Binding-site contacts:
Ligand atom C58 contacts residue TYR170 of chain 1.K at 3.3 Å (hydrophobic).
Ligand atom C16 contacts residue VAL128 of chain 1.L at 3.6 Å (hydrophobic).
Ligand atom C51 contacts residue THR1 of chain 1.K at 1.5 Å.
Ligand atom C47 contacts residue THR1 of chain 1.K at 1.4 Å.
Ligand atom N41 contacts residue GLY47 of chain 1.K at 2.8 Å (h-bond).
Ligand atom C42 contacts residue THR1 of chain 1.K at 2.4 Å.
Ligand atom C58 contacts residue THR1 of chain 1.K at 2.5 Å.
Ligand atom C3 contacts residue HIS108 of chain 1.L at 3.2 Å.
Ligand atom C23 contacts residue THR21 of chain 1.K at 3.6 Å.
Ligand atom O48 contacts residue GLY47 of chain 1.K at 3.4 Å (h-bond).
Ligand atom N22 contacts residue ASP126 of chain 1.L at 3.2 Å (salt-bridge).
Ligand atom C58 contacts residue ARG19 of chain 1.K at 3.0 Å.
Ligand atom C43 contacts residue GLY47 of chain 1.K at 3.3 Å.
Ligand atom O60 contacts residue MES1 of chain 1.LA at 2.8 Å (h-bond).
Ligand atom C12 contacts residue ASP126 of chain 1.L at 3.4 Å.
Ligand atom N30 contacts residue THR21 of chain 1.K at 2.9 Å (h-bond).
Ligand atom O9 contacts residue PRO127 of chain 1.L at 3.6 Å.
Ligand atom C31 contacts residue GLY47 of chain 1.K at 3.3 Å.
Ligand atom O9 contacts residue HIS108 of chain 1.L at 3.4 Å (h-bond).
Ligand atom C58 contacts residue LYS33 of chain 1.K at 3.2 Å.
Ligand atom O40 contacts residue THR21 of chain 1.K at 3.1 Å (h-bond).
Ligand atom C51 contacts residue TYR170 of chain 1.K at 3.6 Å (hydrophobic).
Ligand atom C43 contacts residue THR1 of chain 1.K at 2.7 Å.
Ligand atom C2 contacts residue HIS108 of chain 1.L at 3.3 Å.
Ligand atom C46 contacts residue ALA49 of chain 1.K at 3.6 Å (hydrophobic).
Ligand atom O48 contacts residue THR1 of chain 1.K at 2.2 Å (h-bond).
Ligand atom C39 contacts residue GLY47 of chain 1.K at 3.5 Å.
Ligand atom O1 contacts residue HIS108 of chain 1.L at 3.2 Å.
Ligand atom O29 contacts residue ALA49 of chain 1.K at 3.1 Å (h-bond).
Ligand atom C59 contacts residue THR1 of chain 1.K at 2.4 Å.
Ligand atom C5 contacts residue ALA22 of chain 1.K at 3.6 Å (hydrophobic).
Ligand atom C11 contacts residue ASP126 of chain 1.L at 3.6 Å.
Ligand atom C27 contacts residue ALA27 of chain 1.K at 3.2 Å (hydrophobic).
Ligand atom O40 contacts residue ALA20 of chain 1.K at 3.4 Å.
Ligand atom C17 contacts residue ARG101 of chain 1.L at 3.7 Å.
Ligand atom O60 contacts residue THR1 of chain 1.K at 3.0 Å (h-bond).
Ligand atom N41 contacts residue THR1 of chain 1.K at 3.6 Å.
Ligand atom O48 contacts residue MES1 of chain 1.LA at 2.7 Å (h-bond).
Ligand atom C59 contacts residue TYR170 of chain 1.K at 3.6 Å (hydrophobic).
Ligand atom C42 contacts residue GLY47 of chain 1.K at 3.7 Å.

A protein and the small-molecule ligand that binds it are described below.
Small molecule (SMILES): CC(C)C[C@H](NC(=O)[C@H](CCc1ccccc1)NC(=O)CN1CCOCC1)C(=O)N[C@@H](Cc1ccccc1)C(=O)N[C@@H](CC(C)C)[C@@H](O)[C@H](C)CO

Sequence of chain 1.K:
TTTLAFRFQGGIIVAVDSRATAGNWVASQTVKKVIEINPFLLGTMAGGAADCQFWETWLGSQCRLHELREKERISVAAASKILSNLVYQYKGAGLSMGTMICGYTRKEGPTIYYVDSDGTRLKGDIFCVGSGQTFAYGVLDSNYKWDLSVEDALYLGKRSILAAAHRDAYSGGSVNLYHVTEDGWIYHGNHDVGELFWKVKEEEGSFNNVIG

Sequence of chain 1.L:
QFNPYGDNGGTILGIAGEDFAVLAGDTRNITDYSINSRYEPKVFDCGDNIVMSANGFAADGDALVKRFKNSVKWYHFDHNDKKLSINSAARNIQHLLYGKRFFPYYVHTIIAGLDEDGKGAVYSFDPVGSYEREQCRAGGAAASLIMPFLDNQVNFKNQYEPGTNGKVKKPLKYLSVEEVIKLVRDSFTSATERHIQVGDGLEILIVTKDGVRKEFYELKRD